Binding-site contacts:
Ligand atom N2' contacts residue TYR574 of chain 1.A at 3.1 Å (h-bond).
Ligand atom O4' contacts residue SER675 of chain 1.A at 3.6 Å.
Ligand atom N2' contacts residue ASN285 of chain 1.A at 3.1 Å (h-bond).
Ligand atom C14 contacts residue ARG293 of chain 1.A at 3.6 Å.
Ligand atom C13 contacts residue HIS342 of chain 1.A at 3.8 Å.
Ligand atom O6' contacts residue ASN485 of chain 1.A at 2.8 Å (h-bond).
Ligand atom O4' contacts residue GLY676 of chain 1.A at 2.9 Å (h-bond).
Ligand atom C7 contacts residue ASN285 of chain 1.A at 3.5 Å.
Ligand atom C14 contacts residue PHE286 of chain 1.A at 3.5 Å (hydrophobic).
Ligand atom C10 contacts residue ASN283 of chain 1.A at 3.6 Å.
Ligand atom C9 contacts residue ASN283 of chain 1.A at 3.7 Å.
Ligand atom C4' contacts residue GLY676 of chain 1.A at 3.8 Å.
Ligand atom C3' contacts residue GLU673 of chain 1.A at 3.4 Å.
Ligand atom N5 contacts residue LEU137 of chain 1.A at 3.6 Å.
Ligand atom O5' contacts residue LEU137 of chain 1.A at 3.8 Å.
Ligand atom C10 contacts residue GLU89 of chain 1.A at 3.5 Å.
Ligand atom O3' contacts residue GLU673 of chain 1.A at 2.7 Å (salt-bridge).
Ligand atom C12 contacts residue ALA384 of chain 1.A at 3.6 Å (hydrophobic).
Ligand atom C2' contacts residue HIS378 of chain 1.A at 3.7 Å.
Ligand atom C11 contacts residue ASN285 of chain 1.A at 3.6 Å.
Ligand atom O5' contacts residue HIS378 of chain 1.A at 3.8 Å.
Ligand atom C15 contacts residue ASN283 of chain 1.A at 3.6 Å.
Ligand atom C3 contacts residue ASN285 of chain 1.A at 3.5 Å.
Ligand atom C13 contacts residue PHE286 of chain 1.A at 3.3 Å (hydrophobic).
Ligand atom C6' contacts residue ASN485 of chain 1.A at 3.3 Å.
Ligand atom O3' contacts residue ALA674 of chain 1.A at 3.4 Å (h-bond).
Ligand atom O3' contacts residue SER675 of chain 1.A at 3.1 Å (h-bond).
Ligand atom O6' contacts residue HIS378 of chain 1.A at 2.7 Å (h-bond).
Ligand atom C15 contacts residue ARG293 of chain 1.A at 3.8 Å.
Ligand atom C9 contacts residue HIS342 of chain 1.A at 3.5 Å.
Ligand atom C3 contacts residue HIS378 of chain 1.A at 3.7 Å.
Ligand atom C5' contacts residue LEU137 of chain 1.A at 3.8 Å (hydrophobic).
Ligand atom C12 contacts residue HIS342 of chain 1.A at 3.4 Å.
Ligand atom C8 contacts residue HIS342 of chain 1.A at 3.5 Å.
Ligand atom C6' contacts residue HIS378 of chain 1.A at 3.5 Å.
Ligand atom N2 contacts residue HIS378 of chain 1.A at 2.8 Å (h-bond).
Ligand atom O4' contacts residue ASN485 of chain 1.A at 3.7 Å.
Ligand atom O3' contacts residue GLY676 of chain 1.A at 3.2 Å (h-bond).
Ligand atom N2' contacts residue GLU673 of chain 1.A at 3.2 Å (salt-bridge).
Ligand atom C6 contacts residue ASN285 of chain 1.A at 3.4 Å.

This protein binds this small molecule.
Small molecule (SMILES): N[C@@H]1[C@@H](O)[C@H](O)[C@@H](CO)O[C@H]1c1nc(-c2ccc3ccccc3c2)c[nH]1

Sequence of chain 1.A:
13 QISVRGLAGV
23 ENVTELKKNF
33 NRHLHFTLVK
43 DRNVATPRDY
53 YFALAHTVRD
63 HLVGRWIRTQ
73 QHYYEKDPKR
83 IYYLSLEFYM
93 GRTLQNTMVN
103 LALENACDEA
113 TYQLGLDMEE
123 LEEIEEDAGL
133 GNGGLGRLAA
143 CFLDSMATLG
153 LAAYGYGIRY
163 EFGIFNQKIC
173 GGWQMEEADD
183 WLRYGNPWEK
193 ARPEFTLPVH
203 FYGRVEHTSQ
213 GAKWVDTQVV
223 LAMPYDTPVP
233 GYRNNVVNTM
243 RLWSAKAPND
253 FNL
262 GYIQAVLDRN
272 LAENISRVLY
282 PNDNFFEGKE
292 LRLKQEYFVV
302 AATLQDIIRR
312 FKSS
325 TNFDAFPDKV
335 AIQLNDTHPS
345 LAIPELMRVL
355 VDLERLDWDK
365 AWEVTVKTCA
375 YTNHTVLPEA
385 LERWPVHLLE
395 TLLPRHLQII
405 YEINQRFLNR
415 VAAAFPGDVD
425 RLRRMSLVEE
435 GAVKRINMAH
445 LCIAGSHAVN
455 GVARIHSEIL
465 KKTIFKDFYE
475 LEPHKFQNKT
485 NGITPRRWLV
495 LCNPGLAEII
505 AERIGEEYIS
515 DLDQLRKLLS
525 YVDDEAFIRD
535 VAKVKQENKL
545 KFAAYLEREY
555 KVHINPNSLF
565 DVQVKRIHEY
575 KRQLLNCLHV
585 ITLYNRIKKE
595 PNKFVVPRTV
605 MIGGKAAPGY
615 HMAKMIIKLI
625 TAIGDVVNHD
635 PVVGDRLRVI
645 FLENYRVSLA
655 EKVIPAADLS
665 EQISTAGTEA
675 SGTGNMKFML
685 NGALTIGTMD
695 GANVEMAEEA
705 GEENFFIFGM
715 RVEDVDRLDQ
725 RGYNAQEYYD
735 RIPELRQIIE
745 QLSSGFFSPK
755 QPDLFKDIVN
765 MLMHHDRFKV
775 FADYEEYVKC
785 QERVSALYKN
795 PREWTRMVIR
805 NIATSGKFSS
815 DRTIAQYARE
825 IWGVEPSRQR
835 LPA